Binding-site contacts:
Ligand atom O4 contacts residue GLY14 of chain 1.A at 3.6 Å (h-bond).
Ligand atom C4 contacts residue ASP137 of chain 1.A at 3.4 Å.
Ligand atom O4 contacts residue ASP137 of chain 1.A at 2.6 Å (salt-bridge).
Ligand atom C6 contacts residue LEU88 of chain 1.A at 3.8 Å (hydrophobic).
Ligand atom O6 contacts residue ASP137 of chain 1.A at 2.6 Å (salt-bridge).
Ligand atom C5 contacts residue THR134 of chain 1.A at 3.7 Å.
Ligand atom O4 contacts residue GLY13 of chain 1.A at 3.6 Å.
Ligand atom O5 contacts residue THR134 of chain 1.A at 3.0 Å (h-bond).
Ligand atom O6 contacts residue SER132 of chain 1.A at 4.2 Å.
Ligand atom C6 contacts residue ASP137 of chain 1.A at 3.4 Å.
Ligand atom C5 contacts residue GLY133 of chain 1.A at 4.4 Å.
Ligand atom O5 contacts residue LEU135 of chain 1.A at 4.4 Å.
Ligand atom O4 contacts residue LEU88 of chain 1.A at 4.4 Å.
Ligand atom O6 contacts residue THR134 of chain 1.A at 3.0 Å (h-bond).
Ligand atom C1 contacts residue THR134 of chain 1.A at 3.6 Å.
Ligand atom C4 contacts residue GLY133 of chain 1.A at 4.5 Å.
Ligand atom O2 contacts residue GLY14 of chain 1.A at 3.9 Å.
Ligand atom O6 contacts residue LEU135 of chain 1.A at 2.9 Å (h-bond).
Ligand atom O6 contacts residue GLY133 of chain 1.A at 3.1 Å (h-bond).
Ligand atom C6 contacts residue GLY133 of chain 1.A at 4.4 Å.
Ligand atom O4 contacts residue ILE91 of chain 1.A at 4.4 Å.
Ligand atom C1 contacts residue GLY133 of chain 1.A at 4.4 Å.
Ligand atom O5 contacts residue GLY133 of chain 1.A at 3.7 Å.
Ligand atom C6 contacts residue LEU135 of chain 1.A at 3.6 Å (hydrophobic).
Ligand atom O1 contacts residue THR134 of chain 1.A at 4.1 Å.
Ligand atom C3 contacts residue GLY14 of chain 1.A at 3.8 Å.
Ligand atom O2 contacts residue GLY133 of chain 1.A at 3.5 Å.
Ligand atom C5 contacts residue LEU88 of chain 1.A at 4.1 Å (hydrophobic).
Ligand atom C6 contacts residue THR134 of chain 1.A at 3.4 Å.
Ligand atom C6 contacts residue ILE91 of chain 1.A at 4.0 Å (hydrophobic).
Ligand atom C4 contacts residue GLY13 of chain 1.A at 4.3 Å.
Ligand atom O2 contacts residue THR134 of chain 1.A at 4.3 Å.
Ligand atom O3 contacts residue GLY14 of chain 1.A at 3.0 Å (h-bond).
Ligand atom C4 contacts residue GLY14 of chain 1.A at 3.6 Å.
Ligand atom O3 contacts residue GLY13 of chain 1.A at 3.9 Å.
Ligand atom C2 contacts residue GLY133 of chain 1.A at 4.5 Å.
Ligand atom C5 contacts residue ASP137 of chain 1.A at 4.0 Å.

The small molecule below binds the protein below.
Small molecule (SMILES): OC[C@H]1O[C@H](O)[C@@H](O)[C@@H](O)[C@@H]1O

Sequence of chain 1.A:
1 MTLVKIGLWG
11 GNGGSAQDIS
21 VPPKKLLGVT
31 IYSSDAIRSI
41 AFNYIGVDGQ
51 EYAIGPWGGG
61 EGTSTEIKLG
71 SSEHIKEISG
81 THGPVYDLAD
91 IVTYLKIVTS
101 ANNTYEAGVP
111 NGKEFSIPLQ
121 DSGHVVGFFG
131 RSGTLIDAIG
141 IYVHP